Binding-site contacts:
Ligand atom C6 contacts residue TRP215 of chain 1.B at 4.4 Å (hydrophobic).
Ligand atom O5 contacts residue SER220 of chain 1.B at 4.3 Å.
Ligand atom C7 contacts residue ASN158 of chain 1.C at 3.4 Å.
Ligand atom O5 contacts residue TRP215 of chain 1.B at 4.5 Å.
Ligand atom O3 contacts residue SER220 of chain 1.B at 3.4 Å (h-bond).
Ligand atom O5 contacts residue THR160 of chain 1.C at 4.2 Å.
Ligand atom O4 contacts residue TRP215 of chain 1.B at 4.2 Å.
Ligand atom C1 contacts residue TRP215 of chain 1.B at 4.0 Å (hydrophobic).
Ligand atom C3 contacts residue TRP215 of chain 1.B at 4.4 Å (hydrophobic).
Ligand atom C5 contacts residue THR160 of chain 1.C at 3.9 Å.
Ligand atom C3 contacts residue TRP215 of chain 1.B at 4.3 Å (hydrophobic).
Ligand atom O4 contacts residue SER220 of chain 1.B at 4.4 Å.
Ligand atom C8 contacts residue ILE235 of chain 1.C at 3.3 Å (hydrophobic).
Ligand atom O5 contacts residue TRP215 of chain 1.B at 4.0 Å.
Ligand atom O7 contacts residue TRP215 of chain 1.B at 3.5 Å.
Ligand atom C7 contacts residue TRP215 of chain 1.B at 4.4 Å (hydrophobic).
Ligand atom O5 contacts residue ASN158 of chain 1.C at 2.3 Å (h-bond).
Ligand atom C1 contacts residue TRP215 of chain 1.B at 4.3 Å (hydrophobic).
Ligand atom C5 contacts residue ASN158 of chain 1.C at 3.6 Å.
Ligand atom C6 contacts residue THR160 of chain 1.C at 3.5 Å.
Ligand atom O7 contacts residue SER179 of chain 1.B at 4.0 Å.
Ligand atom C2 contacts residue TRP215 of chain 1.B at 3.7 Å (hydrophobic).
Ligand atom O6 contacts residue TRP215 of chain 1.B at 4.5 Å.
Ligand atom O6 contacts residue THR160 of chain 1.C at 4.3 Å.
Ligand atom C3 contacts residue SER220 of chain 1.B at 3.9 Å.
Ligand atom O3 contacts residue TRP215 of chain 1.B at 4.0 Å.
Ligand atom C5 contacts residue TRP215 of chain 1.B at 3.9 Å (hydrophobic).
Ligand atom C8 contacts residue THR160 of chain 1.C at 4.1 Å.
Ligand atom C7 contacts residue ILE235 of chain 1.C at 4.1 Å (hydrophobic).
Ligand atom O7 contacts residue ILE235 of chain 1.C at 3.9 Å.
Ligand atom C8 contacts residue ASN158 of chain 1.C at 3.2 Å.
Ligand atom C3 contacts residue ASN158 of chain 1.C at 3.9 Å.
Ligand atom O7 contacts residue ASN158 of chain 1.C at 4.4 Å.
Ligand atom C1 contacts residue ASN158 of chain 1.C at 1.4 Å.
Ligand atom C5 contacts residue TRP215 of chain 1.B at 4.2 Å (hydrophobic).
Ligand atom C6 contacts residue TRP215 of chain 1.B at 4.1 Å (hydrophobic).
Ligand atom C4 contacts residue ASN158 of chain 1.C at 4.2 Å.
Ligand atom C4 contacts residue TRP215 of chain 1.B at 3.8 Å (hydrophobic).
Ligand atom N2 contacts residue ASN158 of chain 1.C at 3.1 Å (h-bond).
Ligand atom C2 contacts residue ASN158 of chain 1.C at 2.6 Å.

Sequence of chain 1.C:
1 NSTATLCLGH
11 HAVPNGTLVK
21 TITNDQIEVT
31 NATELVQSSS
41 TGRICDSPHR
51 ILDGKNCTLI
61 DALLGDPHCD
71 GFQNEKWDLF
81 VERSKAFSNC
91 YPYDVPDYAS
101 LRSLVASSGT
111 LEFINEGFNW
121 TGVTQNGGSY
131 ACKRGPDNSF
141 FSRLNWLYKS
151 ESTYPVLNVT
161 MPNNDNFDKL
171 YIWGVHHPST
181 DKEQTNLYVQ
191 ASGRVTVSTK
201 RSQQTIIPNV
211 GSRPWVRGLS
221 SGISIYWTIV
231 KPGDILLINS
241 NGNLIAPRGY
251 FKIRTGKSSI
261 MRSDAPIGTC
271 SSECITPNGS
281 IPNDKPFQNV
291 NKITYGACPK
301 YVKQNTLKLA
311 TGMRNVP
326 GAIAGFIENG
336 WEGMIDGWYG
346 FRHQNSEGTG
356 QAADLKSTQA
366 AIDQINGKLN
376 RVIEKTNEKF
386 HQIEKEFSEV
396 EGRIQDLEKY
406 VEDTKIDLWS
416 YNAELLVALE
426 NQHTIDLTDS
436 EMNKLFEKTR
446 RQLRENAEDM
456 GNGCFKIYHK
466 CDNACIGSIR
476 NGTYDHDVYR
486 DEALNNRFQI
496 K

Sequence of chain 1.B:
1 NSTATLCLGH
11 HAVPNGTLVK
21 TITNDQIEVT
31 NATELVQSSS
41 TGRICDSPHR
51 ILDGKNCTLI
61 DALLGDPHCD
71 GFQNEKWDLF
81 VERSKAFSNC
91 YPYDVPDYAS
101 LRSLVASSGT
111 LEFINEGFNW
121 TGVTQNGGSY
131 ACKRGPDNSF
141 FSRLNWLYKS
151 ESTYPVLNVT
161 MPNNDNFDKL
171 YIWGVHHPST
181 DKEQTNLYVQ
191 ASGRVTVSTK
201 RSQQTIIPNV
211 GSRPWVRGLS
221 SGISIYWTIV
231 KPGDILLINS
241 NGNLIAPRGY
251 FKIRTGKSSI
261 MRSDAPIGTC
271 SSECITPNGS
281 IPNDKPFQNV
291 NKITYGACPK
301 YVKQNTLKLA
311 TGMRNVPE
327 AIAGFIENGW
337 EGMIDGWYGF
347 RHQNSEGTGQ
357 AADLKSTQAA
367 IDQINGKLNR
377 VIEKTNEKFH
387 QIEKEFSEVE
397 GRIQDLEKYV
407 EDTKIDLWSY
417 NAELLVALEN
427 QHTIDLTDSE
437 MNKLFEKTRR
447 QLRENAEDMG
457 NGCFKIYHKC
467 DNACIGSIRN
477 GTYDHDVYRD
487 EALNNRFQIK

A small-molecule ligand and the protein it binds are described below.
Small molecule (SMILES): CC(=O)N[C@H]1[C@H](O[C@H]2[C@H](O)[C@@H](NC(C)=O)CO[C@@H]2CO)O[C@H](CO)[C@@H](O[C@@H]2O[C@H](CO)[C@@H](O)[C@H](O)[C@@H]2O)[C@@H]1O